This protein binds this small molecule.
Small molecule (SMILES): CCC(CC)(c1ccc(/C=C/C(O)(C(F)(F)F)C(F)(F)F)c(C)c1)c1ccc(-c2ccc(CC(=O)O)c(F)c2)c(C)c1

Binding-site contacts:
Ligand atom F6 contacts residue PHE252 of chain 1.A at 3.5 Å.
Ligand atom O47 contacts residue HIS135 of chain 1.A at 2.7 Å (h-bond).
Ligand atom F3 contacts residue LEU60 of chain 1.A at 3.7 Å.
Ligand atom C56 contacts residue ASP25 of chain 1.A at 3.7 Å.
Ligand atom C52 contacts residue SER67 of chain 1.A at 3.5 Å.
Ligand atom C29 contacts residue VAL64 of chain 1.A at 3.4 Å (hydrophobic).
Ligand atom C54 contacts residue PHE31 of chain 1.A at 3.6 Å (hydrophobic).
Ligand atom F4 contacts residue VAL64 of chain 1.A at 3.4 Å.
Ligand atom F60 contacts residue PHE31 of chain 1.A at 3.5 Å.
Ligand atom F60 contacts residue SER67 of chain 1.A at 3.5 Å.
Ligand atom F6 contacts residue VAL64 of chain 1.A at 3.5 Å.
Ligand atom C57 contacts residue ARG104 of chain 1.A at 3.6 Å.
Ligand atom O59 contacts residue ARG104 of chain 1.A at 2.7 Å (salt-bridge).
Ligand atom F5 contacts residue VAL248 of chain 1.A at 3.4 Å.
Ligand atom F3 contacts residue LEU57 of chain 1.A at 3.3 Å.
Ligand atom F2 contacts residue LEU234 of chain 1.A at 3.3 Å.
Ligand atom F1 contacts residue HIS135 of chain 1.A at 3.0 Å.
Ligand atom C15 contacts residue LEU57 of chain 1.A at 3.5 Å (hydrophobic).
Ligand atom C53 contacts residue PHE31 of chain 1.A at 3.4 Å (hydrophobic).
Ligand atom F6 contacts residue HIS227 of chain 1.A at 3.1 Å.
Ligand atom O58 contacts residue ARG104 of chain 1.A at 3.6 Å (salt-bridge).
Ligand atom F1 contacts residue LEU57 of chain 1.A at 3.2 Å.
Ligand atom F5 contacts residue PHE252 of chain 1.A at 3.7 Å.
Ligand atom F2 contacts residue LEU57 of chain 1.A at 3.4 Å.
Ligand atom O58 contacts residue TYR24 of chain 1.A at 3.7 Å.
Ligand atom F2 contacts residue LEU244 of chain 1.A at 3.5 Å.
Ligand atom F60 contacts residue TYR66 of chain 1.A at 3.0 Å.
Ligand atom C44 contacts residue HIS135 of chain 1.A at 3.6 Å.
Ligand atom F5 contacts residue TYR231 of chain 1.A at 3.2 Å.
Ligand atom C57 contacts residue TYR24 of chain 1.A at 3.5 Å (hydrophobic).
Ligand atom C13 contacts residue TRP116 of chain 1.A at 3.6 Å (hydrophobic).
Ligand atom O59 contacts residue TYR24 of chain 1.A at 3.3 Å.
Ligand atom F3 contacts residue ALA61 of chain 1.A at 3.2 Å.
Ligand atom C34 contacts residue CYS118 of chain 1.A at 3.5 Å (hydrophobic).
Ligand atom O47 contacts residue HIS227 of chain 1.A at 2.8 Å (h-bond).
Ligand atom O58 contacts residue ASP25 of chain 1.A at 2.8 Å (salt-bridge).
Ligand atom C8 contacts residue HIS135 of chain 1.A at 3.4 Å.
Ligand atom C44 contacts residue HIS227 of chain 1.A at 3.7 Å.
Ligand atom F6 contacts residue ILE98 of chain 1.A at 3.5 Å.
Ligand atom C14 contacts residue SER105 of chain 1.A at 3.4 Å.

Sequence of chain 1.A:
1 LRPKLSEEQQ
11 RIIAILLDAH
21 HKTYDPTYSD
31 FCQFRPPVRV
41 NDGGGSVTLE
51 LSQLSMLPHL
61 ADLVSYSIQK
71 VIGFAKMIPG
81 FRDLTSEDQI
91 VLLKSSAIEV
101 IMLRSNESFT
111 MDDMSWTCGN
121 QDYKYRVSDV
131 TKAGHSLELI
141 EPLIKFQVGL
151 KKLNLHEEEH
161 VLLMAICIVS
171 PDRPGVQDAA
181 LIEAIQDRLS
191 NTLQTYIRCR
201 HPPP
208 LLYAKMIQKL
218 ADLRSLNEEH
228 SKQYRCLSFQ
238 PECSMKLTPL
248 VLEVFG